This small molecule binds to this protein.
Small molecule (SMILES): CC(=O)N[C@@H]1[C@@H](O)[C@H](O)[C@@H](CO)O[C@H]1O

Sequence of chain 1.B:
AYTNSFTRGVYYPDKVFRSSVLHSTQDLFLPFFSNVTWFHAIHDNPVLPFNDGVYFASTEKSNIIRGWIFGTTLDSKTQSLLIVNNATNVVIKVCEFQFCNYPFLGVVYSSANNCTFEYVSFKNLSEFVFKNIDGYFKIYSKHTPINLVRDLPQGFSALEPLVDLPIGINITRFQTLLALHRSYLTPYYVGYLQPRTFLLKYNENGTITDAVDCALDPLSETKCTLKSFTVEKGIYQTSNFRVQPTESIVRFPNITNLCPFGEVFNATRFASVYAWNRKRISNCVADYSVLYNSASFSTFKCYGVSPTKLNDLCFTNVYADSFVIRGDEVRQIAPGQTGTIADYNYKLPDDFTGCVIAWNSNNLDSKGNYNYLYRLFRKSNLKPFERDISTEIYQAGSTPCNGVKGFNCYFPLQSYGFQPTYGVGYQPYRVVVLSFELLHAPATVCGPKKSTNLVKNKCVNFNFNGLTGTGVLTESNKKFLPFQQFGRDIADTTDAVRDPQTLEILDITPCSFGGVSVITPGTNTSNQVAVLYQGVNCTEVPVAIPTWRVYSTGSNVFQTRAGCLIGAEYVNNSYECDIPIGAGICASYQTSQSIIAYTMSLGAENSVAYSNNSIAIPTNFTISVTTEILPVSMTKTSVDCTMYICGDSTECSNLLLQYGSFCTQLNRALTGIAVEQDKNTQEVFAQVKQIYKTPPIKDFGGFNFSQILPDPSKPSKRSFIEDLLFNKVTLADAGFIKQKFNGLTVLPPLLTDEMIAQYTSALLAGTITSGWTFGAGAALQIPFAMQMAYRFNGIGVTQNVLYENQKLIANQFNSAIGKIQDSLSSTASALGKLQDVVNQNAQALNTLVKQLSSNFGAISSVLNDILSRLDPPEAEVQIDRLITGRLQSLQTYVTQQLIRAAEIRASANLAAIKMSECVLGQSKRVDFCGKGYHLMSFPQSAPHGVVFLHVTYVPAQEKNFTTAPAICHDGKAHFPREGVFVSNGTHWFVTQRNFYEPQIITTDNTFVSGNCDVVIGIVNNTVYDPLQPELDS

Binding-site contacts:
Ligand atom C1 contacts residue ASN331 of chain 1.B at 1.6 Å.
Ligand atom O5 contacts residue ASN331 of chain 1.B at 2.4 Å (h-bond).
Ligand atom N2 contacts residue GLN580 of chain 1.B at 3.4 Å (h-bond).
Ligand atom C3 contacts residue ASN331 of chain 1.B at 3.9 Å.
Ligand atom C7 contacts residue ASN331 of chain 1.B at 3.3 Å.
Ligand atom O3 contacts residue GLN580 of chain 1.B at 4.5 Å.
Ligand atom C7 contacts residue GLN580 of chain 1.B at 4.2 Å.
Ligand atom C5 contacts residue ASN331 of chain 1.B at 3.8 Å.
Ligand atom C2 contacts residue ASN331 of chain 1.B at 2.5 Å.
Ligand atom C4 contacts residue ASN331 of chain 1.B at 4.3 Å.
Ligand atom N2 contacts residue ASN331 of chain 1.B at 3.1 Å (h-bond).
Ligand atom C8 contacts residue GLN580 of chain 1.B at 4.0 Å.
Ligand atom C3 contacts residue GLN580 of chain 1.B at 4.0 Å.
Ligand atom O7 contacts residue ASN331 of chain 1.B at 3.1 Å (h-bond).
Ligand atom C1 contacts residue GLN580 of chain 1.B at 4.3 Å.
Ligand atom C8 contacts residue LEU582 of chain 1.B at 3.6 Å (hydrophobic).
Ligand atom C8 contacts residue PRO579 of chain 1.B at 3.5 Å (hydrophobic).
Ligand atom C2 contacts residue GLN580 of chain 1.B at 4.1 Å.